Binding-site contacts:
Ligand atom O2 contacts residue GLY309 of chain 1.A at 3.0 Å (h-bond).
Ligand atom O4 contacts residue PHE347 of chain 1.A at 4.2 Å.
Ligand atom C4 contacts residue GLY665 of chain 1.A at 4.0 Å.
Ligand atom C2 contacts residue THR348 of chain 1.A at 4.1 Å.
Ligand atom O1 contacts residue ARG379 of chain 1.A at 2.8 Å (salt-bridge).
Ligand atom O4 contacts residue ASN346 of chain 1.A at 2.8 Å (h-bond).
Ligand atom O contacts residue ARG379 of chain 1.A at 2.8 Å (salt-bridge).
Ligand atom O2 contacts residue ALA310 of chain 1.A at 4.2 Å.
Ligand atom C2 contacts residue PO41 of chain 1.D at 4.2 Å.
Ligand atom O1 contacts residue SER343 of chain 1.A at 3.6 Å.
Ligand atom C1 contacts residue GLY281 of chain 1.A at 4.2 Å.
Ligand atom O6 contacts residue VAL626 of chain 1.A at 3.8 Å.
Ligand atom O1 contacts residue ALA345 of chain 1.A at 3.7 Å.
Ligand atom O4 contacts residue GLY665 of chain 1.A at 3.6 Å.
Ligand atom O2 contacts residue THR348 of chain 1.A at 3.0 Å (h-bond).
Ligand atom O6 contacts residue PHE347 of chain 1.A at 3.7 Å.
Ligand atom O5 contacts residue GLY309 of chain 1.A at 4.1 Å.
Ligand atom O4 contacts residue ALA345 of chain 1.A at 3.6 Å.
Ligand atom C contacts residue ARG379 of chain 1.A at 3.5 Å.
Ligand atom C3 contacts residue THR348 of chain 1.A at 4.2 Å.
Ligand atom C3 contacts residue ASN346 of chain 1.A at 3.4 Å.
Ligand atom O5 contacts residue PO41 of chain 1.D at 2.7 Å (h-bond).
Ligand atom O3 contacts residue ASN346 of chain 1.A at 3.3 Å (h-bond).
Ligand atom O1 contacts residue ALA280 of chain 1.A at 4.1 Å.
Ligand atom O contacts residue THR348 of chain 1.A at 2.9 Å (h-bond).
Ligand atom O3 contacts residue PHE347 of chain 1.A at 2.9 Å (h-bond).
Ligand atom C1 contacts residue SER308 of chain 1.A at 3.9 Å.
Ligand atom C contacts residue ALA345 of chain 1.A at 3.9 Å (hydrophobic).
Ligand atom O3 contacts residue THR348 of chain 1.A at 3.0 Å (h-bond).
Ligand atom C1 contacts residue PO41 of chain 1.D at 4.0 Å.
Ligand atom O2 contacts residue SER308 of chain 1.A at 3.9 Å.
Ligand atom C contacts residue THR348 of chain 1.A at 3.9 Å.
Ligand atom O3 contacts residue ALA345 of chain 1.A at 3.8 Å.
Ligand atom O contacts residue ALA280 of chain 1.A at 4.2 Å.
Ligand atom O contacts residue ALA345 of chain 1.A at 3.7 Å.
Ligand atom C3 contacts residue ALA345 of chain 1.A at 4.1 Å (hydrophobic).
Ligand atom C3 contacts residue PHE347 of chain 1.A at 3.9 Å (hydrophobic).
Ligand atom O5 contacts residue SER308 of chain 1.A at 3.6 Å.
Ligand atom O6 contacts residue ASN346 of chain 1.A at 3.9 Å.
Ligand atom C4 contacts residue PO41 of chain 1.D at 3.2 Å.

The protein below binds the small molecule below.
Small molecule (SMILES): O=C(O)C[C@@](O)(C(=O)O)[C@@H](O)C(=O)O

Sequence of chain 1.A:
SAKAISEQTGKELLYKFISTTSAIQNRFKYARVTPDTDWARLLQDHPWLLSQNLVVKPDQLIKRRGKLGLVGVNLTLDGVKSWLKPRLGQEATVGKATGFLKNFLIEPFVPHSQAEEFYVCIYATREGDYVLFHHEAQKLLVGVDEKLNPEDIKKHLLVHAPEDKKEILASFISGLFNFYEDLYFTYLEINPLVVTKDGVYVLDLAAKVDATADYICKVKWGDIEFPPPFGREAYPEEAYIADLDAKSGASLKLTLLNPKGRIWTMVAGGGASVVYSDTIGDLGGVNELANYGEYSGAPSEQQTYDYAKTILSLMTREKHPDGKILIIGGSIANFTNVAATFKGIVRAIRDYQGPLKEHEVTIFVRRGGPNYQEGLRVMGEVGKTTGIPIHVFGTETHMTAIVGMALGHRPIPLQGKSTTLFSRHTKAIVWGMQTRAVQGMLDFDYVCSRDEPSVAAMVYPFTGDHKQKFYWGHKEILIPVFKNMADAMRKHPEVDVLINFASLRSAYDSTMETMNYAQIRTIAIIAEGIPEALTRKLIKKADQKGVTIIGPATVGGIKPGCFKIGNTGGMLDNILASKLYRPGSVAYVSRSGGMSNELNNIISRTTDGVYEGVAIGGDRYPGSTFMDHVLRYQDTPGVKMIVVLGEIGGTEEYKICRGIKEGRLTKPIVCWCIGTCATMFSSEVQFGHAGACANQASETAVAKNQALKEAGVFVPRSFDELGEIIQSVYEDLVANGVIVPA